Binding-site contacts:
Ligand atom O2 contacts residue 6KE1 of chain 1.E at 0.2 Å (h-bond).
Ligand atom S2 contacts residue 6KE1 of chain 1.E at 0.4 Å (h-bond).
Ligand atom C18 contacts residue 6KE1 of chain 1.E at 0.5 Å.
Ligand atom O3 contacts residue PHE132 of chain 1.A at 3.1 Å.
Ligand atom C3 contacts residue 6KE1 of chain 1.E at 0.7 Å.
Ligand atom C1 contacts residue 6KE1 of chain 1.E at 0.3 Å.
Ligand atom N4 contacts residue PHE132 of chain 1.A at 3.1 Å.
Ligand atom C10 contacts residue 6KE1 of chain 1.E at 0.3 Å.
Ligand atom C19 contacts residue 6KE1 of chain 1.E at 0.5 Å.
Ligand atom N1 contacts residue 6KE1 of chain 1.E at 0.3 Å (h-bond).
Ligand atom N5 contacts residue 6KE1 of chain 1.E at 0.2 Å (h-bond).
Ligand atom C2 contacts residue 6KE1 of chain 1.E at 0.5 Å.
Ligand atom C16 contacts residue 6KE1 of chain 1.E at 0.4 Å.
Ligand atom C11 contacts residue 6KE1 of chain 1.E at 0.3 Å.
Ligand atom O2 contacts residue THR200 of chain 1.A at 3.0 Å (h-bond).
Ligand atom C17 contacts residue 6KE1 of chain 1.E at 0.5 Å.
Ligand atom CL contacts residue 6KE1 of chain 1.E at 0.7 Å.
Ligand atom O3 contacts residue 6KE1 of chain 1.E at 1.3 Å (h-bond).
Ligand atom C7 contacts residue 6KE1 of chain 1.E at 0.7 Å.
Ligand atom C6 contacts residue 6KE1 of chain 1.E at 0.4 Å.
Ligand atom C14 contacts residue 6KE1 of chain 1.E at 0.2 Å.
Ligand atom C4 contacts residue 6KE1 of chain 1.E at 0.7 Å.
Ligand atom C9 contacts residue 6KE1 of chain 1.E at 0.8 Å.
Ligand atom N1 contacts residue ZN1 of chain 1.B at 2.0 Å.
Ligand atom C3 contacts residue THR201 of chain 1.A at 3.1 Å.
Ligand atom N1 contacts residue THR200 of chain 1.A at 2.8 Å (h-bond).
Ligand atom N2 contacts residue 6KE1 of chain 1.E at 1.1 Å (h-bond).
Ligand atom C13 contacts residue 6KE1 of chain 1.E at 0.3 Å.
Ligand atom N4 contacts residue 6KE1 of chain 1.E at 0.3 Å (h-bond).
Ligand atom C5 contacts residue 6KE1 of chain 1.E at 0.7 Å.
Ligand atom O4 contacts residue 6KE1 of chain 1.E at 0.2 Å (h-bond).
Ligand atom S1 contacts residue 6KE1 of chain 1.E at 0.1 Å (h-bond).
Ligand atom C20 contacts residue 6KE1 of chain 1.E at 0.3 Å.
Ligand atom C12 contacts residue 6KE1 of chain 1.E at 0.2 Å.
Ligand atom O1 contacts residue ZN1 of chain 1.B at 3.0 Å.
Ligand atom N3 contacts residue 6KE1 of chain 1.E at 0.3 Å (h-bond).
Ligand atom O1 contacts residue 6KE1 of chain 1.E at 0.2 Å (h-bond).
Ligand atom S1 contacts residue ZN1 of chain 1.B at 3.1 Å.
Ligand atom C8 contacts residue 6KE1 of chain 1.E at 0.5 Å.
Ligand atom C15 contacts residue 6KE1 of chain 1.E at 0.3 Å.

A protein and the small-molecule ligand that binds it are described below.
Small molecule (SMILES): C[C@@H](Sc1nc(-c2ccc(Cl)cc2)c(C#N)c(=O)[nH]1)C(=O)Nc1ccc(S(N)(=O)=O)cc1

Sequence of chain 1.A:
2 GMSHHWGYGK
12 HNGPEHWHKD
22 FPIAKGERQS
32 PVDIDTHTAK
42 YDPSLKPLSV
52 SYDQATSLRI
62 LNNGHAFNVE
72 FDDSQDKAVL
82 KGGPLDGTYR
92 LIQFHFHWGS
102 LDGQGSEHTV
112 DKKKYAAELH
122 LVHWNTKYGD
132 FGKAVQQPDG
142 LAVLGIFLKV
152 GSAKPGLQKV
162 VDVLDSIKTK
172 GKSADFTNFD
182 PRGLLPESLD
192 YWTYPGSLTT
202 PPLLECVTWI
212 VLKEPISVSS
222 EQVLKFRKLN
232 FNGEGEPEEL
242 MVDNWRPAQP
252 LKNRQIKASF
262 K